Binding-site contacts:
Ligand atom C8 contacts residue PHE373 of chain 1.D at 3.7 Å (hydrophobic).
Ligand atom C7 contacts residue ASN374 of chain 1.D at 4.1 Å.
Ligand atom C7 contacts residue SER402 of chain 1.D at 4.3 Å.
Ligand atom C1 contacts residue ASN374 of chain 1.D at 1.4 Å.
Ligand atom C7 contacts residue GLY370 of chain 1.D at 4.5 Å.
Ligand atom C4 contacts residue ASN374 of chain 1.D at 4.2 Å.
Ligand atom C8 contacts residue GLY370 of chain 1.D at 4.0 Å.
Ligand atom N2 contacts residue ASN374 of chain 1.D at 2.9 Å (h-bond).
Ligand atom C2 contacts residue ASN374 of chain 1.D at 2.5 Å.
Ligand atom C8 contacts residue SER402 of chain 1.D at 3.3 Å.
Ligand atom C8 contacts residue PHE369 of chain 1.D at 3.6 Å (hydrophobic).
Ligand atom O5 contacts residue ASN374 of chain 1.D at 2.3 Å (h-bond).
Ligand atom C3 contacts residue ASN374 of chain 1.D at 3.8 Å.
Ligand atom C8 contacts residue VAL398 of chain 1.D at 4.4 Å (hydrophobic).
Ligand atom C5 contacts residue ASN374 of chain 1.D at 3.6 Å.

This small molecule binds to this protein.
Small molecule (SMILES): CC(=O)N[C@H]1[C@H](O[C@H]2[C@H](O)[C@@H](NC(C)=O)CO[C@@H]2CO)O[C@H](CO)[C@@H](O)[C@@H]1O

Sequence of chain 1.D:
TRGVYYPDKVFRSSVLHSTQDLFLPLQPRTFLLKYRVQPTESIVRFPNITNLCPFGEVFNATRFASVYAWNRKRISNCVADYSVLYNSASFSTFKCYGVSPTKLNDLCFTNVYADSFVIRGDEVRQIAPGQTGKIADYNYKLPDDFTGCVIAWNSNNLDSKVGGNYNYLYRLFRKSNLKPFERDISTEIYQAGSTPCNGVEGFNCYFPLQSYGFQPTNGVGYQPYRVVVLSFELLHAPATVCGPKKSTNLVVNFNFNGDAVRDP